A protein and the small-molecule ligand that binds it are described below.
Small molecule (SMILES): O=c1ccn([C@@H]2O[C@H](CO[P](=O)(O)O[C@H]3[C@@H](O)[C@H](n4ccc(=O)[nH]c4=O)O[C@@H]3CO[P](=O)(O)O[C@H]3[C@@H](O)[C@H](n4ccc(=O)[nH]c4=O)O[C@@H]3CO[P](=O)(O)O[C@H]3[C@@H](O)[C@H](n4ccc(=O)[nH]c4=O)O[C@@H]3COP(=O)=O)[C@@H](O)[C@H]2O)c(=O)[nH]1

Binding-site contacts:
Ligand atom O2 contacts residue A1 of chain 12.B at 2.7 Å (h-bond).
Ligand atom O3' contacts residue ARG19 of chain 12.A at 3.6 Å (salt-bridge).
Ligand atom C5' contacts residue ARG19 of chain 12.A at 3.2 Å.
Ligand atom O4 contacts residue A3 of chain 12.B at 2.8 Å (h-bond).
Ligand atom OP2 contacts residue ARG15 of chain 12.A at 2.5 Å.
Ligand atom C6 contacts residue ARG19 of chain 12.A at 2.7 Å.
Ligand atom O2 contacts residue A3 of chain 12.B at 3.2 Å.
Ligand atom OP1 contacts residue MET14 of chain 12.A at 3.8 Å.
Ligand atom C4 contacts residue A3 of chain 12.B at 3.6 Å.
Ligand atom P contacts residue ARG15 of chain 12.A at 3.1 Å.
Ligand atom C2 contacts residue A3 of chain 12.B at 3.5 Å.
Ligand atom OP1 contacts residue ARG19 of chain 12.A at 4.1 Å.
Ligand atom N1 contacts residue ARG19 of chain 12.A at 3.9 Å.
Ligand atom OP1 contacts residue ARG15 of chain 12.A at 2.5 Å.
Ligand atom O2 contacts residue A2 of chain 12.B at 3.7 Å.
Ligand atom C4 contacts residue ARG19 of chain 12.A at 3.9 Å.
Ligand atom C4' contacts residue ARG19 of chain 12.A at 3.7 Å.
Ligand atom OP1 contacts residue LYS18 of chain 12.A at 3.7 Å.
Ligand atom C5' contacts residue ARG15 of chain 12.A at 2.5 Å.
Ligand atom C4' contacts residue ARG15 of chain 12.A at 3.3 Å.
Ligand atom C4 contacts residue A1 of chain 12.B at 3.4 Å.
Ligand atom C3' contacts residue ARG19 of chain 12.A at 3.4 Å.
Ligand atom C2 contacts residue A2 of chain 12.B at 3.9 Å.
Ligand atom OP2 contacts residue ALA16 of chain 12.A at 4.1 Å.
Ligand atom N3 contacts residue A1 of chain 12.B at 2.7 Å (h-bond).
Ligand atom O5' contacts residue ARG19 of chain 12.A at 2.1 Å (salt-bridge).
Ligand atom C1' contacts residue ARG19 of chain 12.A at 4.3 Å.
Ligand atom C3' contacts residue ARG15 of chain 12.A at 3.8 Å.
Ligand atom O4' contacts residue ARG19 of chain 12.A at 3.9 Å.
Ligand atom N3 contacts residue A2 of chain 12.B at 3.7 Å.
Ligand atom C5 contacts residue ARG19 of chain 12.A at 2.9 Å.
Ligand atom C2 contacts residue A1 of chain 12.B at 3.1 Å.
Ligand atom P contacts residue ARG19 of chain 12.A at 2.8 Å.
Ligand atom OP2 contacts residue ARG19 of chain 12.A at 2.1 Å (salt-bridge).
Ligand atom O3' contacts residue ARG15 of chain 12.A at 3.1 Å (salt-bridge).
Ligand atom O4 contacts residue A1 of chain 12.B at 3.0 Å (h-bond).
Ligand atom O5' contacts residue ARG15 of chain 12.A at 3.6 Å.
Ligand atom C2' contacts residue ARG19 of chain 12.A at 3.6 Å.
Ligand atom N1 contacts residue A3 of chain 12.B at 4.3 Å.
Ligand atom N3 contacts residue A3 of chain 12.B at 2.8 Å (h-bond).

Sequence of chain 12.A:
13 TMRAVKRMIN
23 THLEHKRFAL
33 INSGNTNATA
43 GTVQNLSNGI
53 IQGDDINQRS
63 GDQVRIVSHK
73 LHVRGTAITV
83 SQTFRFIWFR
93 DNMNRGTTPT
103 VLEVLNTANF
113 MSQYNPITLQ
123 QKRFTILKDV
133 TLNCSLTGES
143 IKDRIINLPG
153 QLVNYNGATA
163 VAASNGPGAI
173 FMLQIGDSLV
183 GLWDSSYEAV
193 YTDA